Binding-site contacts:
Ligand atom C5 contacts residue ASN6 of chain 1.B at 3.1 Å.
Ligand atom C2 contacts residue ASN6 of chain 1.B at 2.8 Å.
Ligand atom C3 contacts residue ASN6 of chain 1.B at 4.0 Å.
Ligand atom C1 contacts residue ASN6 of chain 1.B at 1.6 Å.
Ligand atom O5 contacts residue ASN6 of chain 1.B at 2.4 Å (h-bond).
Ligand atom C4 contacts residue ASN6 of chain 1.B at 4.1 Å.
Ligand atom C6 contacts residue ASN6 of chain 1.B at 4.2 Å.
Ligand atom O2 contacts residue ASN6 of chain 1.B at 3.3 Å.

Sequence of chain 1.B:
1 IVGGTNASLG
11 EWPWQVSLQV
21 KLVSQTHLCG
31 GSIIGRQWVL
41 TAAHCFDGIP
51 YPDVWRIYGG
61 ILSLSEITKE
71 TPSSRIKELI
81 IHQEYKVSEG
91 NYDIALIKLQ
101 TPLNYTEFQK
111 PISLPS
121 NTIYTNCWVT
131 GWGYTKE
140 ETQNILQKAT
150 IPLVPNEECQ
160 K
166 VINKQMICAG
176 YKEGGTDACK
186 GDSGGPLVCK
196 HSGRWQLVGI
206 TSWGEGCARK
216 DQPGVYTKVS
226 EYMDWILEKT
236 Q

This small molecule binds to this protein.
Small molecule (SMILES): OC[C@H]1O[C@H](O)[C@@H](O)[C@@H](O)[C@@H]1O